Binding-site contacts:
Ligand atom C3 contacts residue MET40 of chain 1.B at 3.9 Å (hydrophobic).
Ligand atom C17 contacts residue HIS142 of chain 1.B at 3.5 Å.
Ligand atom O6 contacts residue ASN170 of chain 1.B at 2.9 Å (h-bond).
Ligand atom C15 contacts residue LEU198 of chain 1.B at 3.9 Å (hydrophobic).
Ligand atom N18 contacts residue ASP141 of chain 1.B at 3.9 Å.
Ligand atom O6 contacts residue ASP169 of chain 1.B at 3.3 Å (salt-bridge).
Ligand atom C5 contacts residue ASN170 of chain 1.B at 3.6 Å.
Ligand atom N16 contacts residue ASP141 of chain 1.B at 3.1 Å (salt-bridge).
Ligand atom C17 contacts residue SAH1 of chain 1.G at 3.6 Å.
Ligand atom CL8 contacts residue MET40 of chain 1.B at 3.7 Å.
Ligand atom C17 contacts residue MG1 of chain 1.F at 3.2 Å.
Ligand atom O20 contacts residue TRP143 of chain 1.B at 3.5 Å.
Ligand atom C3 contacts residue MG1 of chain 1.F at 2.8 Å.
Ligand atom C5 contacts residue GLU199 of chain 1.B at 3.3 Å.
Ligand atom O6 contacts residue GLU199 of chain 1.B at 2.5 Å (salt-bridge).
Ligand atom C10 contacts residue TRP38 of chain 1.B at 3.8 Å (hydrophobic).
Ligand atom O20 contacts residue MET40 of chain 1.B at 3.8 Å.
Ligand atom C19 contacts residue MET40 of chain 1.B at 3.5 Å (hydrophobic).
Ligand atom N16 contacts residue MG1 of chain 1.F at 2.1 Å.
Ligand atom N18 contacts residue MET40 of chain 1.B at 3.8 Å.
Ligand atom C3 contacts residue ASN170 of chain 1.B at 3.1 Å.
Ligand atom CL8 contacts residue PRO174 of chain 1.B at 3.9 Å.
Ligand atom N16 contacts residue ASN170 of chain 1.B at 3.0 Å (h-bond).
Ligand atom C12 contacts residue VAL173 of chain 1.B at 3.9 Å (hydrophobic).
Ligand atom O6 contacts residue MG1 of chain 1.F at 2.1 Å.
Ligand atom O20 contacts residue HIS142 of chain 1.B at 3.6 Å.
Ligand atom C17 contacts residue ASP141 of chain 1.B at 3.1 Å.
Ligand atom C3 contacts residue GLU199 of chain 1.B at 3.2 Å.
Ligand atom C9 contacts residue TRP38 of chain 1.B at 3.4 Å (hydrophobic).
Ligand atom C1 contacts residue MG1 of chain 1.F at 2.9 Å.
Ligand atom N18 contacts residue HIS142 of chain 1.B at 2.7 Å (h-bond).
Ligand atom N18 contacts residue SAH1 of chain 1.G at 3.5 Å.
Ligand atom C12 contacts residue PRO174 of chain 1.B at 3.9 Å (hydrophobic).
Ligand atom C1 contacts residue ASN170 of chain 1.B at 3.1 Å.
Ligand atom C17 contacts residue ASN170 of chain 1.B at 3.8 Å.
Ligand atom C15 contacts residue VAL173 of chain 1.B at 3.7 Å (hydrophobic).
Ligand atom C2 contacts residue MET40 of chain 1.B at 3.6 Å (hydrophobic).
Ligand atom C19 contacts residue HIS142 of chain 1.B at 3.7 Å.
Ligand atom C4 contacts residue MET40 of chain 1.B at 3.7 Å (hydrophobic).
Ligand atom C12 contacts residue LEU198 of chain 1.B at 3.9 Å (hydrophobic).

This protein binds this small molecule.
Small molecule (SMILES): O=c1[nH]cnc2c(O)cc(-c3ccc(F)cc3)c(Cl)c12

Sequence of chain 1.B:
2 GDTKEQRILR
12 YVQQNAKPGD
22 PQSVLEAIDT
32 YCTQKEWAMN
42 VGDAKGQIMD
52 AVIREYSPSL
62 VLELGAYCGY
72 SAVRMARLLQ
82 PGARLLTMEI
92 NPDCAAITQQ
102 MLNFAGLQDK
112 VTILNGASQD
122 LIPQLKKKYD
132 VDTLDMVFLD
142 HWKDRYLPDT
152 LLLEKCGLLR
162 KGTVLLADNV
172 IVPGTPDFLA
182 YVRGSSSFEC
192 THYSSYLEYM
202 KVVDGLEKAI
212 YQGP